Sequence of chain 1.LA:
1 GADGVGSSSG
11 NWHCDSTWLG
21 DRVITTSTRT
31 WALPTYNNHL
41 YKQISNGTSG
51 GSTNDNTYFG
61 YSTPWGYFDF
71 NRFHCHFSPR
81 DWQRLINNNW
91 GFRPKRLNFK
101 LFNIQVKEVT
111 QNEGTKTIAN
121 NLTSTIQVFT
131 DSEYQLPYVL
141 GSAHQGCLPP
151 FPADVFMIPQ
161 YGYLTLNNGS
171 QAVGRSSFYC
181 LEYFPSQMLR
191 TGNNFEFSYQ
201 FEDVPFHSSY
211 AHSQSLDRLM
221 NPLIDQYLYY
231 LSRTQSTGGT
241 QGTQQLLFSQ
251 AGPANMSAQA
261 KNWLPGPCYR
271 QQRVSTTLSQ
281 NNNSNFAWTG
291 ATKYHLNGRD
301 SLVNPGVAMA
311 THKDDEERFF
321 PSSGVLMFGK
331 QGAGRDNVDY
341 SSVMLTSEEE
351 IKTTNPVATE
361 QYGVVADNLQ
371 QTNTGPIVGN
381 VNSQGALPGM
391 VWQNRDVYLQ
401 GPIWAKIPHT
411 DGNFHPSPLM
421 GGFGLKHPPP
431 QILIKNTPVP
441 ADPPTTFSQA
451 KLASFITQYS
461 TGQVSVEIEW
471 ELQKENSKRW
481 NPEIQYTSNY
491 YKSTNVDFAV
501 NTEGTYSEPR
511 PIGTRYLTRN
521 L

A small-molecule ligand and the protein it binds are described below.
Small molecule (SMILES): Nc1ccn([C@H]2C[C@H](O)[C@@H](COP(=O)(O)O)O2)c(=O)n1

Binding-site contacts:
Ligand atom C2' contacts residue DA1 of chain 1.FE at 3.7 Å.
Ligand atom C3' contacts residue DA1 of chain 1.FE at 2.6 Å.
Ligand atom C4' contacts residue DA1 of chain 1.FE at 3.7 Å.
Ligand atom O3' contacts residue DA1 of chain 1.FE at 1.6 Å.
Ligand atom O3' contacts residue PRO205 of chain 1.LA at 4.1 Å.
Ligand atom O5' contacts residue DA1 of chain 1.FE at 3.9 Å.
Ligand atom C2' contacts residue PRO205 of chain 1.LA at 4.5 Å (hydrophobic).
Ligand atom C5' contacts residue DA1 of chain 1.FE at 3.6 Å.